A small-molecule ligand and the protein it binds are described below.
Small molecule (SMILES): CC(=O)N[C@@H]1[C@@H](O)[C@H](O)[C@@H](CO)O[C@H]1O

Binding-site contacts:
Ligand atom C6 contacts residue THR63 of chain 1.H at 3.6 Å.
Ligand atom O6 contacts residue SER64 of chain 1.H at 4.2 Å.
Ligand atom C6 contacts residue ASN61 of chain 1.H at 4.4 Å.
Ligand atom C2 contacts residue ASN61 of chain 1.H at 3.9 Å.
Ligand atom C8 contacts residue ASN61 of chain 1.H at 3.6 Å.
Ligand atom C1 contacts residue THR63 of chain 1.H at 3.5 Å.
Ligand atom C5 contacts residue ASN61 of chain 1.H at 4.0 Å.
Ligand atom N2 contacts residue ASN61 of chain 1.H at 4.2 Å.
Ligand atom C7 contacts residue ASN61 of chain 1.H at 4.1 Å.
Ligand atom O6 contacts residue ASN61 of chain 1.H at 4.0 Å.
Ligand atom C8 contacts residue LEU16 of chain 1.H at 3.4 Å (hydrophobic).
Ligand atom O6 contacts residue THR63 of chain 1.H at 4.2 Å.
Ligand atom C1 contacts residue ASN61 of chain 1.H at 2.6 Å.
Ligand atom O5 contacts residue THR63 of chain 1.H at 3.2 Å (h-bond).
Ligand atom C5 contacts residue THR63 of chain 1.H at 3.4 Å.
Ligand atom O5 contacts residue ASN61 of chain 1.H at 2.6 Å (h-bond).

Sequence of chain 1.H:
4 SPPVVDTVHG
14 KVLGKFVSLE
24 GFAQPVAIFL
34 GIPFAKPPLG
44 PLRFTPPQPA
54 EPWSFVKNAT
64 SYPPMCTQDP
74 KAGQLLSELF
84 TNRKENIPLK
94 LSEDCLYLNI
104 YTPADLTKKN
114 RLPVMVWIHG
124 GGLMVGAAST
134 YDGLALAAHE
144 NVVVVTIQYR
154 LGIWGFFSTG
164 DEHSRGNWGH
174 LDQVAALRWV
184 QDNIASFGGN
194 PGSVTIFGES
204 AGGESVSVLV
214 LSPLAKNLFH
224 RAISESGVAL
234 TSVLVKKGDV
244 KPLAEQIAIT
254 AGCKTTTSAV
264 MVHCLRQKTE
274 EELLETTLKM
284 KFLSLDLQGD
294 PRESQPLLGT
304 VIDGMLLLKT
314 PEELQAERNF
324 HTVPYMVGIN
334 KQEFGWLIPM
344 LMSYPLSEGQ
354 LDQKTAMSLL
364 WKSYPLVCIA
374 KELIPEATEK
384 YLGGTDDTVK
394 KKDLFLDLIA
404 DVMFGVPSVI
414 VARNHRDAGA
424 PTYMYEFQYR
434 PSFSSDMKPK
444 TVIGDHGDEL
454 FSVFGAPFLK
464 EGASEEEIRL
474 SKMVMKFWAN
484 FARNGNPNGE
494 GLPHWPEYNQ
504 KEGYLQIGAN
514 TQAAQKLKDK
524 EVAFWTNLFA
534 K